Binding-site contacts:
Ligand atom CA contacts residue SER53 of chain 1.N at 3.9 Å.
Ligand atom NE1 contacts residue ALA46 of chain 1.O at 3.9 Å.
Ligand atom C contacts residue SER53 of chain 1.N at 3.5 Å.
Ligand atom N contacts residue GLY27 of chain 1.N at 2.6 Å (h-bond).
Ligand atom O contacts residue SER53 of chain 1.N at 2.8 Å (h-bond).
Ligand atom CZ2 contacts residue ILE55 of chain 1.O at 3.9 Å (hydrophobic).
Ligand atom CE3 contacts residue HIS34 of chain 1.O at 3.9 Å.
Ligand atom CH2 contacts residue ILE22 of chain 1.O at 4.0 Å (hydrophobic).
Ligand atom CA contacts residue GLY27 of chain 1.N at 3.5 Å.
Ligand atom CE3 contacts residue HIS33 of chain 1.O at 3.9 Å.
Ligand atom O contacts residue ARG26 of chain 1.N at 3.4 Å.
Ligand atom CZ2 contacts residue THR52 of chain 1.O at 4.0 Å.
Ligand atom CG contacts residue SER53 of chain 1.N at 3.9 Å.
Ligand atom CD1 contacts residue THR49 of chain 1.O at 3.9 Å.
Ligand atom OXT contacts residue THR49 of chain 1.O at 2.6 Å (h-bond).
Ligand atom CE3 contacts residue THR30 of chain 1.N at 3.9 Å.
Ligand atom C contacts residue GLY27 of chain 1.N at 3.5 Å.
Ligand atom CZ2 contacts residue ALA46 of chain 1.O at 4.0 Å (hydrophobic).
Ligand atom CD1 contacts residue GLN47 of chain 1.O at 3.7 Å.
Ligand atom OXT contacts residue THR52 of chain 1.O at 2.9 Å (h-bond).
Ligand atom CZ3 contacts residue HIS34 of chain 1.O at 3.9 Å.
Ligand atom CB contacts residue THR25 of chain 1.N at 3.7 Å.
Ligand atom O contacts residue THR25 of chain 1.N at 3.9 Å.
Ligand atom N contacts residue THR25 of chain 1.N at 2.8 Å (h-bond).
Ligand atom CZ3 contacts residue GLY23 of chain 1.O at 3.6 Å.
Ligand atom O contacts residue GLY27 of chain 1.N at 3.1 Å (h-bond).
Ligand atom CA contacts residue THR30 of chain 1.N at 3.2 Å.
Ligand atom N contacts residue THR30 of chain 1.N at 2.9 Å (h-bond).
Ligand atom OXT contacts residue HIS51 of chain 1.O at 3.9 Å.
Ligand atom C contacts residue THR49 of chain 1.O at 3.5 Å.
Ligand atom CB contacts residue SER53 of chain 1.N at 3.5 Å.
Ligand atom CH2 contacts residue GLY23 of chain 1.O at 3.5 Å.
Ligand atom C contacts residue THR52 of chain 1.O at 4.0 Å.
Ligand atom NE1 contacts residue GLN47 of chain 1.O at 3.0 Å (h-bond).
Ligand atom CB contacts residue THR30 of chain 1.N at 3.4 Å.
Ligand atom CD1 contacts residue SER53 of chain 1.N at 3.5 Å.
Ligand atom CA contacts residue THR25 of chain 1.N at 3.7 Å.
Ligand atom N contacts residue ASP29 of chain 1.N at 2.9 Å (salt-bridge).
Ligand atom O contacts residue THR49 of chain 1.O at 3.6 Å.
Ligand atom CD2 contacts residue THR52 of chain 1.O at 4.0 Å.

The protein below binds the small molecule below.
Small molecule (SMILES): N[C@@H](Cc1c[nH]c2ccccc12)C(=O)O

Sequence of chain 1.N:
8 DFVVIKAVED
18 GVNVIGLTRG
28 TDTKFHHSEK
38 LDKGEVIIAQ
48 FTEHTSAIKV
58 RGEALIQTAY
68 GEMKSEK

Sequence of chain 1.O:
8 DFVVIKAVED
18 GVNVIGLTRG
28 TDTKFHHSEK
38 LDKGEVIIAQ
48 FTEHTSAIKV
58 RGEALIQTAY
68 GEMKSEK